Binding-site contacts:
Ligand atom C11 contacts residue PHE439 of chain 1.A at 4.1 Å (hydrophobic).
Ligand atom C10 contacts residue PHE439 of chain 1.B at 4.0 Å (hydrophobic).
Ligand atom C16 contacts residue PHE439 of chain 1.A at 3.8 Å (hydrophobic).
Ligand atom C8 contacts residue THR542 of chain 1.B at 3.8 Å.
Ligand atom C21 contacts residue PHE439 of chain 1.A at 3.8 Å (hydrophobic).
Ligand atom C19 contacts residue PHE439 of chain 1.A at 4.0 Å (hydrophobic).
Ligand atom C15 contacts residue PHE432 of chain 1.B at 3.8 Å (hydrophobic).
Ligand atom C20 contacts residue PHE439 of chain 1.A at 3.9 Å (hydrophobic).
Ligand atom O23 contacts residue MET549 of chain 1.B at 3.5 Å (h-bond).
Ligand atom C16 contacts residue PHE439 of chain 1.B at 4.1 Å (hydrophobic).
Ligand atom O7 contacts residue ASN436 of chain 1.B at 3.0 Å (h-bond).
Ligand atom C15 contacts residue THR435 of chain 1.B at 3.3 Å.
Ligand atom N18 contacts residue PHE439 of chain 1.A at 3.7 Å.
Ligand atom C2 contacts residue VAL546 of chain 1.A at 3.8 Å (hydrophobic).
Ligand atom O29 contacts residue VAL546 of chain 1.B at 3.3 Å.
Ligand atom O1 contacts residue PHE439 of chain 1.A at 3.2 Å.
Ligand atom C4 contacts residue ASN436 of chain 1.B at 3.5 Å.
Ligand atom C2 contacts residue PHE439 of chain 1.B at 3.9 Å (hydrophobic).
Ligand atom C14 contacts residue VAL546 of chain 1.A at 4.0 Å (hydrophobic).
Ligand atom C16 contacts residue MET549 of chain 1.A at 3.8 Å (hydrophobic).
Ligand atom C14 contacts residue MET549 of chain 1.A at 3.8 Å (hydrophobic).
Ligand atom C17 contacts residue PHE439 of chain 1.A at 4.0 Å (hydrophobic).
Ligand atom O23 contacts residue PHE439 of chain 1.A at 3.9 Å.
Ligand atom C10 contacts residue PHE439 of chain 1.A at 4.1 Å (hydrophobic).
Ligand atom C14 contacts residue PHE432 of chain 1.B at 3.8 Å (hydrophobic).
Ligand atom C3 contacts residue ASN436 of chain 1.B at 3.5 Å.
Ligand atom C7 contacts residue THR542 of chain 1.B at 3.7 Å.
Ligand atom O7 contacts residue SER440 of chain 1.B at 4.0 Å.
Ligand atom C11 contacts residue PHE439 of chain 1.B at 3.9 Å (hydrophobic).
Ligand atom C25 contacts residue PHE439 of chain 1.A at 4.0 Å (hydrophobic).
Ligand atom C15 contacts residue MET549 of chain 1.A at 4.1 Å (hydrophobic).
Ligand atom C9 contacts residue VAL546 of chain 1.A at 4.0 Å (hydrophobic).
Ligand atom C1 contacts residue PHE439 of chain 1.B at 3.9 Å (hydrophobic).
Ligand atom C28 contacts residue VAL546 of chain 1.B at 4.0 Å (hydrophobic).
Ligand atom N13 contacts residue PHE439 of chain 1.B at 4.1 Å.
Ligand atom C24 contacts residue PHE439 of chain 1.A at 4.0 Å (hydrophobic).
Ligand atom C3 contacts residue VAL546 of chain 1.A at 3.7 Å (hydrophobic).
Ligand atom C22 contacts residue PHE439 of chain 1.A at 3.6 Å (hydrophobic).
Ligand atom C15 contacts residue ASN436 of chain 1.B at 3.6 Å.
Ligand atom N18 contacts residue PHE439 of chain 1.B at 4.0 Å.

This protein binds this small molecule.
Small molecule (SMILES): CCc1c2c(nc3ccc(O)cc13)-c1cc3c(c(=O)n1C2)COC(=O)[C@]3(O)CC

Sequence of chain 1.A:
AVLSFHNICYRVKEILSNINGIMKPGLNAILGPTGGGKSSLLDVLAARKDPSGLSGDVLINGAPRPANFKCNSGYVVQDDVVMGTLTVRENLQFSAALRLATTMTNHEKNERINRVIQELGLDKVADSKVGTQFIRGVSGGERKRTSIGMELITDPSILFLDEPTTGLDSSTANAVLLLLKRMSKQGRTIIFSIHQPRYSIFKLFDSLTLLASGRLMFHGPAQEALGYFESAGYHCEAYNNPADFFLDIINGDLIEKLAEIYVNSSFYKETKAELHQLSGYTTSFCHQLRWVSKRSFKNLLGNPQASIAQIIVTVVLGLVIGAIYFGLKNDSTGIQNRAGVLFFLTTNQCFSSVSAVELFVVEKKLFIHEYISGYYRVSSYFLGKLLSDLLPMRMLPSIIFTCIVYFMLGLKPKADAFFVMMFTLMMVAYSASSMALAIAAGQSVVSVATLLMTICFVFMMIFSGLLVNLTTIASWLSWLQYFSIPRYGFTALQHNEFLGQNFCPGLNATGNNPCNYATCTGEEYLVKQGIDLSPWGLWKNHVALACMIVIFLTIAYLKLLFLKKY

Sequence of chain 1.B:
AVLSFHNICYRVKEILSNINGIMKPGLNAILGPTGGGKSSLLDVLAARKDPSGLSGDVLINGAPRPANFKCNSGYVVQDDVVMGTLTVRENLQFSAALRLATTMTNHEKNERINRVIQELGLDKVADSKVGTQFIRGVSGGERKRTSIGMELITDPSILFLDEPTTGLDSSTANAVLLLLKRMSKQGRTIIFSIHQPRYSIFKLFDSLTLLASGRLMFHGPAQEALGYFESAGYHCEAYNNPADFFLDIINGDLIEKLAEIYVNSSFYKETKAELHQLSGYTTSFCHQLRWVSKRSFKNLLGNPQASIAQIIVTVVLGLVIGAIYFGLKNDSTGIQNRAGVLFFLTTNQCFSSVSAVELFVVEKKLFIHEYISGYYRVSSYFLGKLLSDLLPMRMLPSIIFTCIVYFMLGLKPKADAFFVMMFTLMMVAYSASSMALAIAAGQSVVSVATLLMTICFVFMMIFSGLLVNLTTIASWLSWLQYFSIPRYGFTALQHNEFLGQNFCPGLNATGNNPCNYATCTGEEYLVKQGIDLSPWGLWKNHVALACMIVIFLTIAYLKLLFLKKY